Sequence of chain 11.A:
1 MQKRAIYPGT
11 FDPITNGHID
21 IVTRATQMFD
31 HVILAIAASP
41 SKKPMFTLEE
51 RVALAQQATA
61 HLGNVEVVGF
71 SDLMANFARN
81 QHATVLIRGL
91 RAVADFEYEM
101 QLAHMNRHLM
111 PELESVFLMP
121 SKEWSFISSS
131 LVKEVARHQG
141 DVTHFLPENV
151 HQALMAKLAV

Sequence of chain 4.A:
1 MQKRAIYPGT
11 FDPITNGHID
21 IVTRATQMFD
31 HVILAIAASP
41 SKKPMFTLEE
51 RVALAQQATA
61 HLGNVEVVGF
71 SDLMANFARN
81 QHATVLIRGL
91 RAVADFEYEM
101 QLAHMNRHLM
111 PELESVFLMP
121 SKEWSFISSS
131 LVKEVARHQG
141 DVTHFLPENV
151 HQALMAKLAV

Binding-site contacts:
Ligand atom O contacts residue MET74 of chain 4.A at 3.7 Å.
Ligand atom C14 contacts residue ASP72 of chain 4.A at 3.4 Å.
Ligand atom O2 contacts residue PG41 of chain 4.G at 3.2 Å.
Ligand atom C15 contacts residue HIS138 of chain 11.A at 3.5 Å.
Ligand atom C6 contacts residue PG41 of chain 4.G at 3.7 Å.
Ligand atom C contacts residue LEU102 of chain 4.A at 3.6 Å (hydrophobic).
Ligand atom C12 contacts residue PHE70 of chain 4.A at 3.8 Å (hydrophobic).
Ligand atom O2 contacts residue GLU134 of chain 11.A at 3.5 Å.
Ligand atom C14 contacts residue SER71 of chain 4.A at 3.7 Å.
Ligand atom C9 contacts residue THR10 of chain 4.A at 3.6 Å.
Ligand atom O contacts residue LEU102 of chain 4.A at 3.7 Å.
Ligand atom C9 contacts residue PG41 of chain 4.G at 3.6 Å.
Ligand atom C8 contacts residue ALA37 of chain 4.A at 3.4 Å (hydrophobic).
Ligand atom N contacts residue ASP72 of chain 4.A at 3.0 Å (salt-bridge).
Ligand atom C2 contacts residue ARG88 of chain 4.A at 3.6 Å.
Ligand atom N4 contacts residue LEU73 of chain 4.A at 3.6 Å.
Ligand atom N1 contacts residue HIS138 of chain 11.A at 3.4 Å.
Ligand atom C9 contacts residue ALA37 of chain 4.A at 3.6 Å (hydrophobic).
Ligand atom C10 contacts residue ALA37 of chain 4.A at 3.7 Å (hydrophobic).
Ligand atom C19 contacts residue ASN106 of chain 4.A at 3.5 Å.
Ligand atom C1 contacts residue MET74 of chain 4.A at 3.7 Å (hydrophobic).
Ligand atom O1 contacts residue PHE70 of chain 4.A at 3.7 Å.
Ligand atom N4 contacts residue MET74 of chain 4.A at 2.9 Å (h-bond).
Ligand atom C contacts residue ARG88 of chain 4.A at 3.4 Å.
Ligand atom C12 contacts residue ALA37 of chain 4.A at 3.4 Å (hydrophobic).
Ligand atom C8 contacts residue PG41 of chain 4.G at 3.7 Å.
Ligand atom C7 contacts residue ALA37 of chain 4.A at 3.4 Å (hydrophobic).
Ligand atom N3 contacts residue LEU73 of chain 4.A at 3.7 Å.
Ligand atom C4 contacts residue PG41 of chain 4.G at 3.8 Å.
Ligand atom N contacts residue HIS138 of chain 11.A at 3.6 Å.
Ligand atom O contacts residue ASN106 of chain 4.A at 3.1 Å (h-bond).
Ligand atom C3 contacts residue PG41 of chain 4.G at 3.8 Å.
Ligand atom C5 contacts residue MET74 of chain 4.A at 3.6 Å (hydrophobic).
Ligand atom C11 contacts residue ALA37 of chain 4.A at 3.6 Å (hydrophobic).
Ligand atom C3 contacts residue PRO8 of chain 4.A at 3.7 Å (hydrophobic).
Ligand atom C contacts residue ASN106 of chain 4.A at 3.4 Å.
Ligand atom C5 contacts residue PG41 of chain 4.G at 3.7 Å.
Ligand atom C16 contacts residue PG41 of chain 4.G at 3.7 Å.
Ligand atom C contacts residue GLU99 of chain 4.A at 3.6 Å.
Ligand atom C13 contacts residue HIS138 of chain 11.A at 3.6 Å.

This protein binds this small molecule.
Small molecule (SMILES): COc1ccc(Oc2cccc([C@@H](C)Nc3nc4n(n3)C(=O)CC(C)=N4)c2)cc1